Binding-site contacts:
Ligand atom N1 contacts residue TRP47 of chain 1.F at 3.7 Å.
Ligand atom C2 contacts residue TRP47 of chain 1.F at 3.4 Å (hydrophobic).
Ligand atom N9 contacts residue LYS143 of chain 1.F at 3.2 Å (salt-bridge).
Ligand atom C4' contacts residue GLU140 of chain 1.F at 3.4 Å.
Ligand atom C8 contacts residue LYS143 of chain 1.F at 2.7 Å.
Ligand atom N7 contacts residue LYS143 of chain 1.F at 3.8 Å.
Ligand atom N9 contacts residue TRP47 of chain 1.F at 3.3 Å.
Ligand atom C1' contacts residue GLU140 of chain 1.F at 2.7 Å.
Ligand atom C6 contacts residue TRP47 of chain 1.F at 3.7 Å (hydrophobic).
Ligand atom N7 contacts residue TRP47 of chain 1.F at 3.6 Å.
Ligand atom O4' contacts residue TRP47 of chain 1.F at 3.4 Å.
Ligand atom C2' contacts residue LYS143 of chain 1.F at 3.7 Å.
Ligand atom C8 contacts residue TRP47 of chain 1.F at 3.6 Å (hydrophobic).
Ligand atom N3 contacts residue TRP47 of chain 1.F at 3.4 Å.
Ligand atom C5' contacts residue ARG90 of chain 1.F at 4.3 Å.
Ligand atom C3' contacts residue GLU140 of chain 1.F at 3.8 Å.
Ligand atom O2' contacts residue LYS143 of chain 1.F at 3.8 Å.
Ligand atom O4' contacts residue LYS143 of chain 1.F at 4.4 Å.
Ligand atom C2' contacts residue GLU140 of chain 1.F at 3.0 Å.
Ligand atom C1' contacts residue LYS143 of chain 1.F at 3.2 Å.
Ligand atom N6 contacts residue TRP47 of chain 1.F at 4.2 Å.
Ligand atom C1' contacts residue TRP47 of chain 1.F at 3.7 Å (hydrophobic).
Ligand atom N9 contacts residue GLU140 of chain 1.F at 4.1 Å.
Ligand atom O3' contacts residue GLU140 of chain 1.F at 4.4 Å.
Ligand atom C4 contacts residue TRP47 of chain 1.F at 3.3 Å (hydrophobic).
Ligand atom O2' contacts residue GLU140 of chain 1.F at 2.3 Å (salt-bridge).
Ligand atom C5 contacts residue TRP47 of chain 1.F at 3.8 Å (hydrophobic).
Ligand atom O4' contacts residue LYS143 of chain 1.F at 4.2 Å.
Ligand atom O4' contacts residue GLU140 of chain 1.F at 3.0 Å (salt-bridge).

This small molecule binds to this protein.
Small molecule (SMILES): Nc1ncnc2c1ncn2[C@@H]1O[C@H]([C@@H]2O[C@@H]3[C@H](O[P](=O)(O)O2)[C@@H](CO[P](=O)(O)O[C@H]2[C@@H](O)[C@H](n4cnc5c(N)ncnc54)O[C@@H]2COP(=O)=O)O[C@H]3n2ccc(=O)[nH]c2=O)[C@@H](O[P](=O)(O)OC[C@H]2O[C@@H](n3ccc(=O)[nH]c3=O)[C@H](O)[C@@H]2O)[C@H]1O

Sequence of chain 1.F:
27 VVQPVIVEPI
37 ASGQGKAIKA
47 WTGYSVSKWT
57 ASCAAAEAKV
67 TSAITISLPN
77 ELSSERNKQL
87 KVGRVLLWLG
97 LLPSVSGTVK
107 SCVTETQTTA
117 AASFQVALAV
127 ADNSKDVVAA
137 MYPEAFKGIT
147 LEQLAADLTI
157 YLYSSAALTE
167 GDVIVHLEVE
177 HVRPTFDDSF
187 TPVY